Sequence of chain 1.D:
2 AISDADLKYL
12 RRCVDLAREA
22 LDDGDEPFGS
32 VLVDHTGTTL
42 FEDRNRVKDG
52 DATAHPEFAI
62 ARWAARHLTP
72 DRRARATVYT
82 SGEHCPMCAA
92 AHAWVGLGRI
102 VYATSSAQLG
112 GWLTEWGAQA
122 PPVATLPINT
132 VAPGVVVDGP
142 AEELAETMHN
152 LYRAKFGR

Binding-site contacts:
Ligand atom C2 contacts residue GOL1 of chain 1.X at 3.8 Å.
Ligand atom N12 contacts residue GLU58 of chain 1.D at 3.7 Å.
Ligand atom C6 contacts residue CYS86 of chain 1.D at 3.5 Å (hydrophobic).
Ligand atom N3 contacts residue PHE29 of chain 1.D at 3.5 Å.
Ligand atom N11 contacts residue ASN46 of chain 1.D at 3.0 Å (h-bond).
Ligand atom C6 contacts residue GLU84 of chain 1.D at 3.4 Å.
Ligand atom C7 contacts residue ASN46 of chain 1.D at 3.8 Å.
Ligand atom C7 contacts residue HIS56 of chain 1.D at 3.4 Å.
Ligand atom N12 contacts residue HIS56 of chain 1.D at 3.4 Å (h-bond).
Ligand atom N12 contacts residue ASN46 of chain 1.D at 3.0 Å (h-bond).
Ligand atom C8 contacts residue PHE29 of chain 1.D at 3.5 Å (hydrophobic).
Ligand atom C10 contacts residue HIS85 of chain 1.D at 3.8 Å.
Ligand atom C8 contacts residue HIS56 of chain 1.D at 3.7 Å.
Ligand atom N11 contacts residue HIS56 of chain 1.D at 3.2 Å (h-bond).
Ligand atom C10 contacts residue GLU84 of chain 1.D at 3.3 Å.
Ligand atom C9 contacts residue CYS86 of chain 1.D at 3.9 Å (hydrophobic).
Ligand atom C5 contacts residue CYS86 of chain 1.D at 3.9 Å (hydrophobic).
Ligand atom N13 contacts residue ASN46 of chain 1.D at 3.9 Å.
Ligand atom N4 contacts residue PHE29 of chain 1.D at 3.5 Å.
Ligand atom C1 contacts residue GOL1 of chain 1.X at 3.7 Å.
Ligand atom C8 contacts residue GOL1 of chain 1.X at 3.6 Å.
Ligand atom N13 contacts residue GOL1 of chain 1.X at 2.8 Å (h-bond).
Ligand atom C14 contacts residue CYS86 of chain 1.D at 3.7 Å (hydrophobic).
Ligand atom N4 contacts residue TRP95 of chain 1.C at 3.6 Å.
Ligand atom C10 contacts residue CYS86 of chain 1.D at 3.4 Å (hydrophobic).
Ligand atom N12 contacts residue PHE29 of chain 1.D at 3.4 Å.
Ligand atom C10 contacts residue SER107 of chain 1.D at 3.6 Å.
Ligand atom C14 contacts residue SER107 of chain 1.D at 3.7 Å.
Ligand atom C5 contacts residue TRP95 of chain 1.C at 3.6 Å (hydrophobic).
Ligand atom C7 contacts residue PHE29 of chain 1.D at 3.4 Å (hydrophobic).
Ligand atom N3 contacts residue HIS56 of chain 1.D at 3.6 Å.
Ligand atom C2 contacts residue CYS86 of chain 1.D at 3.7 Å (hydrophobic).
Ligand atom C5 contacts residue GOL1 of chain 1.X at 3.3 Å.
Ligand atom N11 contacts residue PHE29 of chain 1.D at 3.4 Å.
Ligand atom C8 contacts residue GLU27 of chain 1.D at 3.8 Å.
Ligand atom N4 contacts residue GOL1 of chain 1.X at 2.8 Å (h-bond).
Ligand atom N13 contacts residue GLU27 of chain 1.D at 2.9 Å (salt-bridge).
Ligand atom C1 contacts residue PHE29 of chain 1.D at 3.6 Å (hydrophobic).
Ligand atom N13 contacts residue PHE29 of chain 1.D at 3.7 Å.
Ligand atom C8 contacts residue ASN46 of chain 1.D at 3.9 Å.

The protein below binds the small molecule below.
Small molecule (SMILES): Nc1nc(N)nc(-c2ccccc2)n1

Sequence of chain 1.C:
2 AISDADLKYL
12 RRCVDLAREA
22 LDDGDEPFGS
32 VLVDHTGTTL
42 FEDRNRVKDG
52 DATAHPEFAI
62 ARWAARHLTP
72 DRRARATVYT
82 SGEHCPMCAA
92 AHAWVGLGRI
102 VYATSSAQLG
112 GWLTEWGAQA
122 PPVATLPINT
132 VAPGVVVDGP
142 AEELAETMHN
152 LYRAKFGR